Binding-site contacts:
Ligand atom C2 contacts residue TYR402 of chain 3.A at 3.2 Å (hydrophobic).
Ligand atom O1B contacts residue ARG293 of chain 3.A at 3.0 Å (salt-bridge).
Ligand atom C1 contacts residue ARG368 of chain 3.A at 3.6 Å.
Ligand atom C1 contacts residue TYR402 of chain 3.A at 3.0 Å (hydrophobic).
Ligand atom O1A contacts residue ARG118 of chain 3.A at 3.0 Å (salt-bridge).
Ligand atom C11 contacts residue TRP179 of chain 3.A at 3.8 Å (hydrophobic).
Ligand atom C1 contacts residue ARG293 of chain 3.A at 3.9 Å.
Ligand atom O1A contacts residue ARG368 of chain 3.A at 2.9 Å (salt-bridge).
Ligand atom C81 contacts residue ARG223 of chain 3.A at 4.0 Å.
Ligand atom C4 contacts residue GLU119 of chain 3.A at 3.9 Å.
Ligand atom C7 contacts residue TYR402 of chain 3.A at 3.2 Å (hydrophobic).
Ligand atom O10 contacts residue ARG152 of chain 3.A at 2.8 Å (salt-bridge).
Ligand atom C91 contacts residue ARG293 of chain 3.A at 3.6 Å.
Ligand atom C6 contacts residue TYR402 of chain 3.A at 3.7 Å (hydrophobic).
Ligand atom N4 contacts residue ASP151 of chain 3.A at 3.1 Å (salt-bridge).
Ligand atom O1A contacts residue TYR402 of chain 3.A at 3.2 Å (h-bond).
Ligand atom C82 contacts residue ARG225 of chain 3.A at 3.4 Å.
Ligand atom C3 contacts residue TYR402 of chain 3.A at 3.1 Å (hydrophobic).
Ligand atom C5 contacts residue ASP151 of chain 3.A at 3.7 Å.
Ligand atom C10 contacts residue ARG152 of chain 3.A at 3.8 Å.
Ligand atom C4 contacts residue TYR402 of chain 3.A at 3.4 Å (hydrophobic).
Ligand atom C82 contacts residue ARG223 of chain 3.A at 3.5 Å.
Ligand atom C82 contacts residue ARG152 of chain 3.A at 3.9 Å.
Ligand atom C8 contacts residue ARG225 of chain 3.A at 4.0 Å.
Ligand atom N4 contacts residue GLU119 of chain 3.A at 3.1 Å (salt-bridge).
Ligand atom C3 contacts residue ASP151 of chain 3.A at 3.2 Å.
Ligand atom C9 contacts residue GLU278 of chain 3.A at 4.0 Å.
Ligand atom C4 contacts residue ASP151 of chain 3.A at 3.5 Å.
Ligand atom C2 contacts residue ASP151 of chain 3.A at 3.8 Å.
Ligand atom C9 contacts residue GLU277 of chain 3.A at 3.6 Å.
Ligand atom C6 contacts residue GLU278 of chain 3.A at 3.6 Å.
Ligand atom C91 contacts residue ASN295 of chain 3.A at 3.7 Å.
Ligand atom C3 contacts residue ARG118 of chain 3.A at 3.8 Å.
Ligand atom O1B contacts residue ARG368 of chain 3.A at 2.9 Å (salt-bridge).
Ligand atom O1B contacts residue TYR402 of chain 3.A at 3.4 Å (h-bond).
Ligand atom C81 contacts residue SER247 of chain 3.A at 3.9 Å.
Ligand atom O10 contacts residue ASP151 of chain 3.A at 3.1 Å.
Ligand atom C7 contacts residue ARG293 of chain 3.A at 3.7 Å.
Ligand atom C7 contacts residue GLU278 of chain 3.A at 4.0 Å.
Ligand atom C81 contacts residue ARG225 of chain 3.A at 3.5 Å.

A protein and the small-molecule ligand that binds it are described below.
Small molecule (SMILES): CCC(CC)O[C@@H]1C=C(C(=O)O)C[C@H](N)[C@H]1NC(C)=O

Sequence of chain 3.A:
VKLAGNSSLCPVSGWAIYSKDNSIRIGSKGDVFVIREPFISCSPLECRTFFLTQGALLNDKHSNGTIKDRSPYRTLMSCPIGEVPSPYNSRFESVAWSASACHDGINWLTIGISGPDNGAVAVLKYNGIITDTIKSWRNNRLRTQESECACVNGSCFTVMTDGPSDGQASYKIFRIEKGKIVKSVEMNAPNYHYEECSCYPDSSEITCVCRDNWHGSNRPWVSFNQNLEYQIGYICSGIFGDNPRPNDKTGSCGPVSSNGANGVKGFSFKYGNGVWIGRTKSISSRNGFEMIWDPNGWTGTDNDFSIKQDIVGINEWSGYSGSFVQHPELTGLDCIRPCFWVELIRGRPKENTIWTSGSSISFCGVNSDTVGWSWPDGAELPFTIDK